The protein below binds the small molecule below.
Small molecule (SMILES): O=C(O)C[NH2+]CP(=O)(O)O

Binding-site contacts:
Ligand atom C3 contacts residue S3P1 of chain 1.B at 3.2 Å.
Ligand atom O4 contacts residue S3P1 of chain 1.B at 3.0 Å (h-bond).
Ligand atom N1 contacts residue SKM1 of chain 1.C at 3.0 Å (h-bond).
Ligand atom O4 contacts residue ARG411 of chain 1.A at 3.1 Å (salt-bridge).
Ligand atom C2 contacts residue ARG369 of chain 1.A at 3.5 Å.
Ligand atom O4 contacts residue LYS46 of chain 1.A at 3.0 Å (salt-bridge).
Ligand atom P1 contacts residue ARG148 of chain 1.A at 3.5 Å.
Ligand atom O5 contacts residue ARG369 of chain 1.A at 2.9 Å (salt-bridge).
Ligand atom N1 contacts residue LYS46 of chain 1.A at 3.5 Å (salt-bridge).
Ligand atom C3 contacts residue GLU366 of chain 1.A at 3.5 Å.
Ligand atom C1 contacts residue S3P1 of chain 1.B at 3.5 Å.
Ligand atom O3 contacts residue ASN118 of chain 1.A at 3.1 Å (h-bond).
Ligand atom C3 contacts residue ARG411 of chain 1.A at 3.4 Å.
Ligand atom O4 contacts residue SKM1 of chain 1.C at 3.2 Å (h-bond).
Ligand atom P1 contacts residue GLY120 of chain 1.A at 3.6 Å.
Ligand atom C1 contacts residue GLU366 of chain 1.A at 3.5 Å.
Ligand atom O5 contacts residue ASP338 of chain 1.A at 3.1 Å.
Ligand atom O3 contacts residue GLY120 of chain 1.A at 2.9 Å (h-bond).
Ligand atom C3 contacts residue SKM1 of chain 1.C at 3.3 Å.
Ligand atom C2 contacts residue ASP338 of chain 1.A at 3.6 Å.
Ligand atom O2 contacts residue ARG148 of chain 1.A at 2.9 Å (salt-bridge).
Ligand atom O5 contacts residue ARG411 of chain 1.A at 2.6 Å (salt-bridge).
Ligand atom C3 contacts residue ASP338 of chain 1.A at 3.1 Å.
Ligand atom O3 contacts residue LYS436 of chain 1.A at 2.9 Å (salt-bridge).
Ligand atom O1 contacts residue S3P1 of chain 1.B at 3.3 Å (h-bond).
Ligand atom N1 contacts residue GLU366 of chain 1.A at 2.8 Å (salt-bridge).
Ligand atom O4 contacts residue ASP338 of chain 1.A at 3.4 Å (salt-bridge).
Ligand atom C2 contacts residue SKM1 of chain 1.C at 3.0 Å.
Ligand atom O4 contacts residue HIS410 of chain 1.A at 3.3 Å.
Ligand atom O2 contacts residue GLY120 of chain 1.A at 3.2 Å.
Ligand atom C2 contacts residue GLU366 of chain 1.A at 3.1 Å.
Ligand atom C1 contacts residue SKM1 of chain 1.C at 3.5 Å.
Ligand atom O4 contacts residue GLU366 of chain 1.A at 3.6 Å (salt-bridge).
Ligand atom O2 contacts residue GLN196 of chain 1.A at 2.9 Å (h-bond).
Ligand atom N1 contacts residue S3P1 of chain 1.B at 2.9 Å (h-bond).
Ligand atom O3 contacts residue ARG148 of chain 1.A at 2.9 Å (salt-bridge).
Ligand atom O1 contacts residue SKM1 of chain 1.C at 3.5 Å (h-bond).
Ligand atom C1 contacts residue ARG148 of chain 1.A at 3.4 Å.
Ligand atom O1 contacts residue LYS46 of chain 1.A at 2.9 Å (salt-bridge).
Ligand atom C2 contacts residue S3P1 of chain 1.B at 3.0 Å.

Sequence of chain 1.A:
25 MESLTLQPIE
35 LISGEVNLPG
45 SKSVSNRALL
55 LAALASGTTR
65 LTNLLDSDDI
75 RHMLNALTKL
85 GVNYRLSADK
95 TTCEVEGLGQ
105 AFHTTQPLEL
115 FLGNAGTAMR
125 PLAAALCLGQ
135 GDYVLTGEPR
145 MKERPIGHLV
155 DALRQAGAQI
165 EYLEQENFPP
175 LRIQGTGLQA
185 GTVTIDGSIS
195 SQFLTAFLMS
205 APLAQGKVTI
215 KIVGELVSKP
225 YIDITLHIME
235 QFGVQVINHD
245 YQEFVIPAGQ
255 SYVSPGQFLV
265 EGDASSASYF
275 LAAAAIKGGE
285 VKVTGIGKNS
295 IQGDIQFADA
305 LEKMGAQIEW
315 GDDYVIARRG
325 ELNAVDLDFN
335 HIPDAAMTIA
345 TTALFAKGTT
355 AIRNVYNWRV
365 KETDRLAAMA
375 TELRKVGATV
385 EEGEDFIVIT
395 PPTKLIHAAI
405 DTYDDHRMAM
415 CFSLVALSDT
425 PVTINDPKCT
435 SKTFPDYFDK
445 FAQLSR